Binding-site contacts:
Ligand atom C01 contacts residue TYR441 of chain 1.B at 3.8 Å (hydrophobic).
Ligand atom O20 contacts residue TYR441 of chain 1.B at 3.9 Å.
Ligand atom N15 contacts residue TYR693 of chain 1.B at 3.2 Å (h-bond).
Ligand atom O17 contacts residue LEU470 of chain 1.B at 3.4 Å.
Ligand atom N15 contacts residue GLU696 of chain 1.B at 4.0 Å.
Ligand atom O19 contacts residue TYR441 of chain 1.B at 4.0 Å.
Ligand atom N15 contacts residue LEU641 of chain 1.B at 3.9 Å.
Ligand atom C05 contacts residue GLU696 of chain 1.B at 3.1 Å.
Ligand atom O17 contacts residue TYR441 of chain 1.B at 3.7 Å.
Ligand atom O16 contacts residue TYR441 of chain 1.B at 3.5 Å.
Ligand atom O19 contacts residue THR677 of chain 1.B at 2.7 Å (h-bond).
Ligand atom O16 contacts residue SER645 of chain 1.B at 2.8 Å (h-bond).
Ligand atom C05 contacts residue THR677 of chain 1.B at 3.5 Å.
Ligand atom C01 contacts residue ARG476 of chain 1.B at 3.8 Å.
Ligand atom O20 contacts residue GLU696 of chain 1.B at 2.9 Å (salt-bridge).
Ligand atom NP3 contacts residue PRO469 of chain 1.B at 3.8 Å.
Ligand atom O17 contacts residue THR471 of chain 1.B at 3.4 Å (h-bond).
Ligand atom O17 contacts residue ARG476 of chain 1.B at 3.6 Å (salt-bridge).
Ligand atom N14 contacts residue GLU696 of chain 1.B at 3.1 Å (salt-bridge).
Ligand atom O16 contacts residue GLY644 of chain 1.B at 3.6 Å.
Ligand atom O17 contacts residue PRO469 of chain 1.B at 2.9 Å (h-bond).
Ligand atom C03 contacts residue GLY644 of chain 1.B at 3.7 Å.
Ligand atom NP3 contacts residue TYR441 of chain 1.B at 3.2 Å.
Ligand atom C03 contacts residue THR646 of chain 1.B at 3.9 Å.
Ligand atom NP3 contacts residue GLU696 of chain 1.B at 3.4 Å (salt-bridge).
Ligand atom C03 contacts residue GLU696 of chain 1.B at 3.4 Å.
Ligand atom N14 contacts residue THR646 of chain 1.B at 3.9 Å.
Ligand atom C04 contacts residue THR646 of chain 1.B at 3.7 Å.
Ligand atom C04 contacts residue LEU641 of chain 1.B at 3.8 Å (hydrophobic).
Ligand atom O16 contacts residue ARG476 of chain 1.B at 2.8 Å (salt-bridge).
Ligand atom O18 contacts residue LEU641 of chain 1.B at 3.5 Å.
Ligand atom O17 contacts residue SER645 of chain 1.B at 3.9 Å.
Ligand atom C04 contacts residue GLU696 of chain 1.B at 3.8 Å.
Ligand atom C03 contacts residue SER645 of chain 1.B at 3.5 Å.
Ligand atom O18 contacts residue THR646 of chain 1.B at 3.3 Å.
Ligand atom C02 contacts residue SER645 of chain 1.B at 3.5 Å.
Ligand atom O19 contacts residue GLU696 of chain 1.B at 3.0 Å (salt-bridge).
Ligand atom C01 contacts residue PRO469 of chain 1.B at 3.9 Å (hydrophobic).
Ligand atom C02 contacts residue GLU696 of chain 1.B at 3.2 Å.
Ligand atom C01 contacts residue SER645 of chain 1.B at 3.3 Å.

The small molecule below binds the protein below.
Small molecule (SMILES): N[C@@H](Cn1oc(=O)[nH]c1=O)C(=O)O

Sequence of chain 1.B:
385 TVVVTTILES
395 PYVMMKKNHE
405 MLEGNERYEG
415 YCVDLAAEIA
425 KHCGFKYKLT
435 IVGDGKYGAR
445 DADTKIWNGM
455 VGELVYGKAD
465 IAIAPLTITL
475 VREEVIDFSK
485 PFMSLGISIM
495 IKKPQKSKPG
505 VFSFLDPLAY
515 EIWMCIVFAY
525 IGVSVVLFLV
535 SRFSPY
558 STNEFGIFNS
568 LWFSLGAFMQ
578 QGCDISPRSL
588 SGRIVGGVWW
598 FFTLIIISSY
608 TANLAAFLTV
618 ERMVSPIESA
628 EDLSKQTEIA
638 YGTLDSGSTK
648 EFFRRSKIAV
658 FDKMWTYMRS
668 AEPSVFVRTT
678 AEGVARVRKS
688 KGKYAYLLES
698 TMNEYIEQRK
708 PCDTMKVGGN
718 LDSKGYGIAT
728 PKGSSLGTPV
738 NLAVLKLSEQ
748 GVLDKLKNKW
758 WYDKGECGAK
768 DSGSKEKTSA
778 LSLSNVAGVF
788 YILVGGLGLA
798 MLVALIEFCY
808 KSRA